Binding-site contacts:
Ligand atom C1 contacts residue VAL85 of chain 1.A at 4.0 Å (hydrophobic).
Ligand atom C9 contacts residue VAL93 of chain 1.A at 3.7 Å (hydrophobic).
Ligand atom C10 contacts residue VAL93 of chain 1.A at 3.5 Å (hydrophobic).
Ligand atom C8 contacts residue HIS88 of chain 1.A at 4.3 Å.
Ligand atom C15 contacts residue SER89 of chain 1.A at 3.5 Å.
Ligand atom C5 contacts residue ILE100 of chain 1.A at 3.7 Å (hydrophobic).
Ligand atom N11 contacts residue VAL93 of chain 1.A at 3.5 Å.
Ligand atom C2 contacts residue HIS88 of chain 1.A at 3.6 Å.
Ligand atom C13 contacts residue VAL93 of chain 1.A at 4.0 Å (hydrophobic).
Ligand atom C4 contacts residue ILE100 of chain 1.A at 3.7 Å (hydrophobic).
Ligand atom O16 contacts residue VAL93 of chain 1.A at 4.1 Å.
Ligand atom C14 contacts residue VAL93 of chain 1.A at 4.3 Å (hydrophobic).
Ligand atom O17 contacts residue VAL93 of chain 1.A at 3.8 Å.
Ligand atom C2 contacts residue GLU104 of chain 1.A at 3.6 Å.
Ligand atom O17 contacts residue HIS88 of chain 1.A at 3.9 Å.
Ligand atom C8 contacts residue MET90 of chain 1.A at 4.2 Å (hydrophobic).
Ligand atom C15 contacts residue VAL93 of chain 1.A at 3.8 Å (hydrophobic).
Ligand atom O17 contacts residue MET90 of chain 1.A at 4.0 Å.
Ligand atom C3 contacts residue MET90 of chain 1.A at 4.2 Å (hydrophobic).
Ligand atom C1 contacts residue GLU104 of chain 1.A at 3.6 Å.
Ligand atom O16 contacts residue SER92 of chain 1.A at 3.9 Å.
Ligand atom C5 contacts residue VAL93 of chain 1.A at 4.0 Å (hydrophobic).
Ligand atom C7 contacts residue VAL93 of chain 1.A at 4.0 Å (hydrophobic).
Ligand atom O16 contacts residue SER89 of chain 1.A at 3.6 Å (h-bond).
Ligand atom O17 contacts residue SER89 of chain 1.A at 2.8 Å (h-bond).
Ligand atom C1 contacts residue MET90 of chain 1.A at 3.7 Å (hydrophobic).
Ligand atom C1 contacts residue HIS88 of chain 1.A at 3.6 Å.
Ligand atom C6 contacts residue VAL93 of chain 1.A at 3.8 Å (hydrophobic).

Sequence of chain 1.A:
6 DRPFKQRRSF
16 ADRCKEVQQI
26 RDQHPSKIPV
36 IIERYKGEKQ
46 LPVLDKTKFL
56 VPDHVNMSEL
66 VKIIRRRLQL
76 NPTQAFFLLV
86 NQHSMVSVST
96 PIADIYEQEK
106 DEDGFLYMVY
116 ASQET

The protein below binds the small molecule below.
Small molecule (SMILES): CCc1ccc2[nH]c(C)c(CC(=O)O)c2c1